A protein and the small-molecule ligand that binds it are described below.
Small molecule (SMILES): CC(=O)N[C@@H]1[C@@H](O)[C@H](O)[C@@H](CO)O[C@H]1O

Binding-site contacts:
Ligand atom C4 contacts residue ASN36 of chain 1.B at 4.3 Å.
Ligand atom N2 contacts residue ASN36 of chain 1.B at 2.9 Å (h-bond).
Ligand atom O7 contacts residue ASN36 of chain 1.B at 3.6 Å.
Ligand atom C7 contacts residue ASN36 of chain 1.B at 3.5 Å.
Ligand atom C2 contacts residue GLU35 of chain 1.B at 4.4 Å.
Ligand atom O5 contacts residue GLU35 of chain 1.B at 4.5 Å.
Ligand atom C1 contacts residue TYR23 of chain 1.B at 4.0 Å (hydrophobic).
Ligand atom C1 contacts residue ASN36 of chain 1.B at 1.4 Å.
Ligand atom C8 contacts residue PRO8 of chain 1.B at 3.6 Å (hydrophobic).
Ligand atom O5 contacts residue ASN36 of chain 1.B at 2.4 Å (h-bond).
Ligand atom C2 contacts residue ASN36 of chain 1.B at 2.5 Å.
Ligand atom N2 contacts residue PRO8 of chain 1.B at 4.2 Å.
Ligand atom C7 contacts residue TYR23 of chain 1.B at 4.2 Å (hydrophobic).
Ligand atom N2 contacts residue TYR23 of chain 1.B at 3.0 Å (h-bond).
Ligand atom C2 contacts residue TYR23 of chain 1.B at 3.3 Å (hydrophobic).
Ligand atom C7 contacts residue PRO8 of chain 1.B at 4.3 Å (hydrophobic).
Ligand atom C8 contacts residue SER6 of chain 1.B at 3.9 Å.
Ligand atom O6 contacts residue ASN36 of chain 1.B at 3.6 Å (h-bond).
Ligand atom C5 contacts residue ASN36 of chain 1.B at 3.7 Å.
Ligand atom C3 contacts residue ASN36 of chain 1.B at 3.8 Å.
Ligand atom C6 contacts residue ASN36 of chain 1.B at 4.4 Å.

Sequence of chain 1.B:
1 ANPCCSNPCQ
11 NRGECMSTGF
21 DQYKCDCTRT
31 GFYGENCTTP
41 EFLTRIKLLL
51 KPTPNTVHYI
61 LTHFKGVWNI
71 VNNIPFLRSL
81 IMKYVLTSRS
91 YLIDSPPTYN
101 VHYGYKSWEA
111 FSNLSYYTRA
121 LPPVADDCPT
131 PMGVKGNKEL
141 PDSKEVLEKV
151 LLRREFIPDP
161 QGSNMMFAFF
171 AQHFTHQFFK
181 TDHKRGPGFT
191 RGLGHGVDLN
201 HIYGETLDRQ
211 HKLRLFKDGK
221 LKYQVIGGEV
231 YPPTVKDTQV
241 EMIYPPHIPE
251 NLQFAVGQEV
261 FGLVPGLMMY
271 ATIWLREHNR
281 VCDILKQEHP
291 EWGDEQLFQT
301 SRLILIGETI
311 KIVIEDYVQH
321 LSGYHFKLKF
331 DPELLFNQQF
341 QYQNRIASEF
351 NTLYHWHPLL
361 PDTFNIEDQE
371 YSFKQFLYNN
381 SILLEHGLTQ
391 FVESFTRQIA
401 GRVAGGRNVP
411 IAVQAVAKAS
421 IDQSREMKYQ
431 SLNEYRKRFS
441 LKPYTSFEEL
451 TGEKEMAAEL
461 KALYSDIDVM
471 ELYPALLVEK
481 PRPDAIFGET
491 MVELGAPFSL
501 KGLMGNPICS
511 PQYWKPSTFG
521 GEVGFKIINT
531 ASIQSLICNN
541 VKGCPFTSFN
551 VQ